The small molecule below binds the protein below.
Small molecule (SMILES): N[C@@H](Cc1ccc(B(O)O)cc1)C(=O)O

Binding-site contacts:
Ligand atom OXT contacts residue TYR151 of chain 2.A at 3.5 Å (h-bond).
Ligand atom OB2 contacts residue GLU162 of chain 2.A at 2.6 Å (salt-bridge).
Ligand atom CD1 contacts residue GLY34 of chain 2.A at 3.5 Å.
Ligand atom CB contacts residue TYR151 of chain 2.A at 3.5 Å (hydrophobic).
Ligand atom CB contacts residue GLY34 of chain 2.A at 3.8 Å.
Ligand atom CA contacts residue TYR151 of chain 2.A at 3.5 Å (hydrophobic).
Ligand atom CD1 contacts residue GLN155 of chain 2.A at 3.4 Å.
Ligand atom N contacts residue TYR151 of chain 2.A at 2.8 Å (h-bond).
Ligand atom OXT contacts residue ILE137 of chain 2.A at 4.0 Å.
Ligand atom CD2 contacts residue GLY34 of chain 2.A at 3.9 Å.
Ligand atom CZ contacts residue GLY34 of chain 2.A at 3.5 Å.
Ligand atom CD2 contacts residue MET70 of chain 2.A at 3.3 Å (hydrophobic).
Ligand atom OB2 contacts residue SER158 of chain 2.A at 3.3 Å.
Ligand atom CG contacts residue MET70 of chain 2.A at 3.9 Å (hydrophobic).
Ligand atom CG contacts residue GLN155 of chain 2.A at 3.8 Å.
Ligand atom CE2 contacts residue ALA67 of chain 2.A at 3.6 Å (hydrophobic).
Ligand atom CE1 contacts residue GLN155 of chain 2.A at 3.6 Å.
Ligand atom CB contacts residue GLN155 of chain 2.A at 4.0 Å.
Ligand atom C contacts residue GLN173 of chain 2.A at 3.4 Å.
Ligand atom OXT contacts residue GLN173 of chain 2.A at 2.8 Å (h-bond).
Ligand atom CA contacts residue GLN173 of chain 2.A at 3.2 Å.
Ligand atom O contacts residue GLU36 of chain 2.A at 3.6 Å.
Ligand atom O contacts residue TYR151 of chain 2.A at 3.9 Å.
Ligand atom O contacts residue AMP1 of chain 2.B at 2.5 Å (h-bond).
Ligand atom CE2 contacts residue MET70 of chain 2.A at 3.5 Å (hydrophobic).
Ligand atom OB1 contacts residue GLU162 of chain 2.A at 3.0 Å (salt-bridge).
Ligand atom OB1 contacts residue SER32 of chain 2.A at 4.0 Å.
Ligand atom CD2 contacts residue ALA67 of chain 2.A at 3.4 Å (hydrophobic).
Ligand atom BZ contacts residue GLU162 of chain 2.A at 3.3 Å.
Ligand atom N contacts residue GLN155 of chain 2.A at 2.7 Å (h-bond).
Ligand atom C contacts residue TYR151 of chain 2.A at 3.5 Å (hydrophobic).
Ligand atom OB2 contacts residue ALA65 of chain 2.A at 3.3 Å.
Ligand atom CA contacts residue GLN155 of chain 2.A at 3.8 Å.
Ligand atom CG contacts residue GLY34 of chain 2.A at 3.7 Å.
Ligand atom BZ contacts residue ALA65 of chain 2.A at 3.7 Å.
Ligand atom C contacts residue AMP1 of chain 2.B at 3.5 Å.
Ligand atom N contacts residue GLN173 of chain 2.A at 2.8 Å (h-bond).
Ligand atom OXT contacts residue AMP1 of chain 2.B at 3.9 Å.
Ligand atom CE1 contacts residue GLY34 of chain 2.A at 3.3 Å.
Ligand atom CE2 contacts residue GLY34 of chain 2.A at 3.8 Å.

Sequence of chain 2.A:
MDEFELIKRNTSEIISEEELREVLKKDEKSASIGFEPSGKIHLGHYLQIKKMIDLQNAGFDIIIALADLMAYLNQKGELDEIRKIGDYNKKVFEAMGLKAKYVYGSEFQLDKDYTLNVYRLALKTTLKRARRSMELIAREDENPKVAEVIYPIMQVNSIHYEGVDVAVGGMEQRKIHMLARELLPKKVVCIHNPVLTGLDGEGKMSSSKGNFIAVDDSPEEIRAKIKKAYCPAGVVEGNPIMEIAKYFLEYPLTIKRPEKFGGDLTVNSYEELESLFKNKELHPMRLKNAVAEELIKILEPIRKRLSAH